The small molecule below binds the protein below.
Small molecule (SMILES): CC(=O)N[C@@H]1[C@@H](O)[C@H](O)[C@@H](CO)O[C@H]1O

Sequence of chain 1.B:
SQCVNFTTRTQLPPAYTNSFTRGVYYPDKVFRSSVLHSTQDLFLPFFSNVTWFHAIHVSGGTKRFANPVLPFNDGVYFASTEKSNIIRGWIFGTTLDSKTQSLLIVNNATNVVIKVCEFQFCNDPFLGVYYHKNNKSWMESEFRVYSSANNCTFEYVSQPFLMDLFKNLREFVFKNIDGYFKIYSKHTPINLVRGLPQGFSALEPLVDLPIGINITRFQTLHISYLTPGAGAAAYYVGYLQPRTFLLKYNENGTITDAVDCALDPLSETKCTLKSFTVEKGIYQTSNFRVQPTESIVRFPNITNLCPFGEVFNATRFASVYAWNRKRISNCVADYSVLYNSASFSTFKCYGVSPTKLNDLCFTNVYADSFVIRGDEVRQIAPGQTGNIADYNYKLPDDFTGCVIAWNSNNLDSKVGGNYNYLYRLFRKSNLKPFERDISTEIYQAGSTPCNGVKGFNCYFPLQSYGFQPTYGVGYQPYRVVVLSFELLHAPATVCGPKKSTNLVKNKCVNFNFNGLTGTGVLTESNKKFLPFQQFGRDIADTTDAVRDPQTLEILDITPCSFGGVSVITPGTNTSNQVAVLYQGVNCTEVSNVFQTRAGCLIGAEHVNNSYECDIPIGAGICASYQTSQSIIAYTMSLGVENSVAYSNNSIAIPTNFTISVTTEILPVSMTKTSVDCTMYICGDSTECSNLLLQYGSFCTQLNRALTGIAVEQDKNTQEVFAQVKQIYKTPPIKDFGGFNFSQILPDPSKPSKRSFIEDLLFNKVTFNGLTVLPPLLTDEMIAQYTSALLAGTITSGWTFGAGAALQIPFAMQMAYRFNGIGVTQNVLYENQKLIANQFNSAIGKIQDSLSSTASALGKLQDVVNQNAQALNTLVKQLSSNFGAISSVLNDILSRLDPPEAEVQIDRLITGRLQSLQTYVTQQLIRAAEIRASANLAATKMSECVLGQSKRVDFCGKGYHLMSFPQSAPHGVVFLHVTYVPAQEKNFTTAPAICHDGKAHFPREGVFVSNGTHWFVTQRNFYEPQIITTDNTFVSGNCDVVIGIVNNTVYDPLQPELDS

Binding-site contacts:
Ligand atom C1 contacts residue TYR28 of chain 1.B at 4.0 Å (hydrophobic).
Ligand atom C4 contacts residue ASN61 of chain 1.B at 4.2 Å.
Ligand atom C5 contacts residue TYR28 of chain 1.B at 3.4 Å (hydrophobic).
Ligand atom O7 contacts residue ASN61 of chain 1.B at 4.4 Å.
Ligand atom O5 contacts residue ASN61 of chain 1.B at 2.4 Å (h-bond).
Ligand atom C7 contacts residue ASN61 of chain 1.B at 3.9 Å.
Ligand atom N2 contacts residue ASN61 of chain 1.B at 2.9 Å (h-bond).
Ligand atom C6 contacts residue TYR28 of chain 1.B at 3.4 Å (hydrophobic).
Ligand atom O6 contacts residue TYR28 of chain 1.B at 3.1 Å.
Ligand atom C5 contacts residue ASN61 of chain 1.B at 3.7 Å.
Ligand atom C1 contacts residue ASN61 of chain 1.B at 1.4 Å.
Ligand atom C2 contacts residue ASN61 of chain 1.B at 2.4 Å.
Ligand atom C3 contacts residue ASN61 of chain 1.B at 3.8 Å.
Ligand atom O5 contacts residue TYR28 of chain 1.B at 3.4 Å.